Binding-site contacts:
Ligand atom C1 contacts residue ASN801 of chain 1.C at 1.5 Å.
Ligand atom C5 contacts residue ASN801 of chain 1.C at 3.7 Å.
Ligand atom C2 contacts residue ASN801 of chain 1.C at 2.5 Å.
Ligand atom O7 contacts residue ASN801 of chain 1.C at 3.5 Å (h-bond).
Ligand atom C3 contacts residue ASN801 of chain 1.C at 3.9 Å.
Ligand atom C1 contacts residue SER803 of chain 1.C at 3.5 Å.
Ligand atom C5 contacts residue SER803 of chain 1.C at 3.9 Å.
Ligand atom O6 contacts residue GLN804 of chain 1.C at 3.4 Å (h-bond).
Ligand atom C7 contacts residue ASN801 of chain 1.C at 3.4 Å.
Ligand atom N2 contacts residue ASN801 of chain 1.C at 3.0 Å (h-bond).
Ligand atom O6 contacts residue SER803 of chain 1.C at 4.2 Å.
Ligand atom C8 contacts residue ASP796 of chain 1.C at 3.8 Å.
Ligand atom O5 contacts residue SER803 of chain 1.C at 3.6 Å.
Ligand atom C4 contacts residue ASN801 of chain 1.C at 4.3 Å.
Ligand atom O5 contacts residue ASN801 of chain 1.C at 2.4 Å (h-bond).

A protein and the small-molecule ligand that binds it are described below.
Small molecule (SMILES): CC(=O)N[C@H]1[C@H](O[C@H]2[C@H](O)[C@@H](NC(C)=O)CO[C@@H]2CO)O[C@H](CO)[C@@H](O)[C@@H]1O

Sequence of chain 1.C:
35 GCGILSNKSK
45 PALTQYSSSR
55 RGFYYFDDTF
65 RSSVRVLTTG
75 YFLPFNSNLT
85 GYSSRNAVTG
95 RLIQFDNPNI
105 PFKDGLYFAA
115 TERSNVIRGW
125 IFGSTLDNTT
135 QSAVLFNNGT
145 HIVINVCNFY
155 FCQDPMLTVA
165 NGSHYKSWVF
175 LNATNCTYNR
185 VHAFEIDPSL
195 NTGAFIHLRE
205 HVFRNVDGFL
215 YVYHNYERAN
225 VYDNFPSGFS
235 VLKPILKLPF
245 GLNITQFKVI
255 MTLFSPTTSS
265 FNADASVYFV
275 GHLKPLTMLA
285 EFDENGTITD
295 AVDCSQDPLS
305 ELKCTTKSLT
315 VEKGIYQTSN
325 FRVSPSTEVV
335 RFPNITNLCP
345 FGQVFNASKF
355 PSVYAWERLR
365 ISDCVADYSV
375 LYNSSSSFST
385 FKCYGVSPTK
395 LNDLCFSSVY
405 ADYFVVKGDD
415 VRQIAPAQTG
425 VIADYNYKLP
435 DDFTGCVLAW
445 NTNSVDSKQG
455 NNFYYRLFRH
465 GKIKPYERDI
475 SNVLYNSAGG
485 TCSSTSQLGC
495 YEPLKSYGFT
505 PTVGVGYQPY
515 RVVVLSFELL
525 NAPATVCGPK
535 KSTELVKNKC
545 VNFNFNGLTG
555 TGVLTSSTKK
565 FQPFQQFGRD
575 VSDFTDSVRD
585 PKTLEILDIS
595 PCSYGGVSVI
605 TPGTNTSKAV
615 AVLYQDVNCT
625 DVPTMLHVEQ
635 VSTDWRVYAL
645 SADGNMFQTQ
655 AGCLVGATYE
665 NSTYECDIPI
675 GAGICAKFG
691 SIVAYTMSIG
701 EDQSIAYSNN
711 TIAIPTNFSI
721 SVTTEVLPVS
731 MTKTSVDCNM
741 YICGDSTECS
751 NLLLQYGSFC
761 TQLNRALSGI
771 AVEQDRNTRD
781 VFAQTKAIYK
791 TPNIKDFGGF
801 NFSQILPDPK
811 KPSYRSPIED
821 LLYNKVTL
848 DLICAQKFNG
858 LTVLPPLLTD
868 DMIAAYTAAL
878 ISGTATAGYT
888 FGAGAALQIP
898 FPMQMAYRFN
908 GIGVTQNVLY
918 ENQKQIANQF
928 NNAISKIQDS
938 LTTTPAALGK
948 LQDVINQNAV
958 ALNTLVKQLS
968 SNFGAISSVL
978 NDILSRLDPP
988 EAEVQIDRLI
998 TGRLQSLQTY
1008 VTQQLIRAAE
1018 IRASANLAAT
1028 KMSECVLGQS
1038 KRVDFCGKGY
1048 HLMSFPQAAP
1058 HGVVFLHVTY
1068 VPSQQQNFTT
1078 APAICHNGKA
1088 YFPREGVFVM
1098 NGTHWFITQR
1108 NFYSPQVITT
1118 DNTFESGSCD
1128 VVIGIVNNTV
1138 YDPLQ